The protein below binds the small molecule below.
Small molecule (SMILES): N#Cc1cc(-c2ccc3c(c2)Oc2ccccc2C=C3C(=O)NCCN2CCOCC2)ccc1O

Binding-site contacts:
Ligand atom C8 contacts residue TRP55 of chain 1.B at 3.8 Å (hydrophobic).
Ligand atom C22 contacts residue VAL237 of chain 1.B at 3.5 Å (hydrophobic).
Ligand atom C8 contacts residue M3D1 of chain 1.S at 3.6 Å.
Ligand atom C21 contacts residue M3D1 of chain 1.S at 4.4 Å.
Ligand atom N2 contacts residue VAL237 of chain 1.B at 4.4 Å.
Ligand atom O2 contacts residue LYS238 of chain 1.B at 4.3 Å.
Ligand atom C28 contacts residue M3D1 of chain 1.S at 3.9 Å.
Ligand atom C15 contacts residue LYS238 of chain 1.B at 3.9 Å.
Ligand atom C14 contacts residue VAL57 of chain 1.B at 4.1 Å (hydrophobic).
Ligand atom C1 contacts residue LEU236 of chain 1.B at 3.3 Å (hydrophobic).
Ligand atom C15 contacts residue LEU236 of chain 1.B at 3.6 Å (hydrophobic).
Ligand atom N1 contacts residue LEU236 of chain 1.B at 2.8 Å (h-bond).
Ligand atom C16 contacts residue VAL57 of chain 1.B at 4.3 Å (hydrophobic).
Ligand atom C22 contacts residue LYS238 of chain 1.B at 4.2 Å.
Ligand atom C22 contacts residue LEU236 of chain 1.B at 3.5 Å (hydrophobic).
Ligand atom C7 contacts residue M3D1 of chain 1.S at 3.5 Å.
Ligand atom O1 contacts residue TRP55 of chain 1.B at 3.4 Å.
Ligand atom C5 contacts residue LEU236 of chain 1.B at 4.1 Å (hydrophobic).
Ligand atom O1 contacts residue VAL57 of chain 1.B at 4.1 Å.
Ligand atom C24 contacts residue VAL237 of chain 1.B at 3.5 Å (hydrophobic).
Ligand atom C6 contacts residue GLN235 of chain 1.B at 4.1 Å.
Ligand atom C13 contacts residue VAL57 of chain 1.B at 4.1 Å (hydrophobic).
Ligand atom C2 contacts residue LYS238 of chain 1.B at 4.2 Å.
Ligand atom C5 contacts residue LYS238 of chain 1.B at 4.3 Å.
Ligand atom N1 contacts residue LYS238 of chain 1.B at 3.7 Å.
Ligand atom C9 contacts residue VAL57 of chain 1.B at 4.0 Å (hydrophobic).
Ligand atom C1 contacts residue LYS238 of chain 1.B at 3.6 Å.
Ligand atom C23 contacts residue LEU236 of chain 1.B at 4.0 Å (hydrophobic).
Ligand atom C12 contacts residue VAL57 of chain 1.B at 4.1 Å (hydrophobic).
Ligand atom N1 contacts residue VAL237 of chain 1.B at 4.2 Å.
Ligand atom C10 contacts residue VAL57 of chain 1.B at 4.0 Å (hydrophobic).
Ligand atom C5 contacts residue GLN235 of chain 1.B at 3.5 Å.
Ligand atom N3 contacts residue M3D1 of chain 1.S at 3.6 Å.
Ligand atom C2 contacts residue LEU236 of chain 1.B at 3.6 Å (hydrophobic).
Ligand atom C3 contacts residue TRP55 of chain 1.B at 3.7 Å (hydrophobic).
Ligand atom C14 contacts residue LEU236 of chain 1.B at 4.4 Å (hydrophobic).
Ligand atom C11 contacts residue VAL57 of chain 1.B at 3.6 Å (hydrophobic).
Ligand atom C23 contacts residue VAL237 of chain 1.B at 4.1 Å (hydrophobic).
Ligand atom C4 contacts residue LEU236 of chain 1.B at 4.0 Å (hydrophobic).
Ligand atom O2 contacts residue VAL57 of chain 1.B at 4.2 Å.

Sequence of chain 1.B:
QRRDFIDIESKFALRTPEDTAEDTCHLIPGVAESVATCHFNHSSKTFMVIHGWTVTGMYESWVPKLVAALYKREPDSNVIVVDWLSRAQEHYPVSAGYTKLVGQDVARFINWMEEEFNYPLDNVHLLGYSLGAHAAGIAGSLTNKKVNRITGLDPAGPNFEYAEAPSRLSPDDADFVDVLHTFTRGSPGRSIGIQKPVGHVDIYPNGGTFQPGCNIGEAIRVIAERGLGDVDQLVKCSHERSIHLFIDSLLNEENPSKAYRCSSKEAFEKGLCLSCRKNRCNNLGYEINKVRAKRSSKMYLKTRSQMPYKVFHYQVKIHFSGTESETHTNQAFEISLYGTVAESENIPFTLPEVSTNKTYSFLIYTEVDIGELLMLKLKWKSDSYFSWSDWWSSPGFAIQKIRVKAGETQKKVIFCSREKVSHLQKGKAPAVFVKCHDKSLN